Sequence of chain 1.B:
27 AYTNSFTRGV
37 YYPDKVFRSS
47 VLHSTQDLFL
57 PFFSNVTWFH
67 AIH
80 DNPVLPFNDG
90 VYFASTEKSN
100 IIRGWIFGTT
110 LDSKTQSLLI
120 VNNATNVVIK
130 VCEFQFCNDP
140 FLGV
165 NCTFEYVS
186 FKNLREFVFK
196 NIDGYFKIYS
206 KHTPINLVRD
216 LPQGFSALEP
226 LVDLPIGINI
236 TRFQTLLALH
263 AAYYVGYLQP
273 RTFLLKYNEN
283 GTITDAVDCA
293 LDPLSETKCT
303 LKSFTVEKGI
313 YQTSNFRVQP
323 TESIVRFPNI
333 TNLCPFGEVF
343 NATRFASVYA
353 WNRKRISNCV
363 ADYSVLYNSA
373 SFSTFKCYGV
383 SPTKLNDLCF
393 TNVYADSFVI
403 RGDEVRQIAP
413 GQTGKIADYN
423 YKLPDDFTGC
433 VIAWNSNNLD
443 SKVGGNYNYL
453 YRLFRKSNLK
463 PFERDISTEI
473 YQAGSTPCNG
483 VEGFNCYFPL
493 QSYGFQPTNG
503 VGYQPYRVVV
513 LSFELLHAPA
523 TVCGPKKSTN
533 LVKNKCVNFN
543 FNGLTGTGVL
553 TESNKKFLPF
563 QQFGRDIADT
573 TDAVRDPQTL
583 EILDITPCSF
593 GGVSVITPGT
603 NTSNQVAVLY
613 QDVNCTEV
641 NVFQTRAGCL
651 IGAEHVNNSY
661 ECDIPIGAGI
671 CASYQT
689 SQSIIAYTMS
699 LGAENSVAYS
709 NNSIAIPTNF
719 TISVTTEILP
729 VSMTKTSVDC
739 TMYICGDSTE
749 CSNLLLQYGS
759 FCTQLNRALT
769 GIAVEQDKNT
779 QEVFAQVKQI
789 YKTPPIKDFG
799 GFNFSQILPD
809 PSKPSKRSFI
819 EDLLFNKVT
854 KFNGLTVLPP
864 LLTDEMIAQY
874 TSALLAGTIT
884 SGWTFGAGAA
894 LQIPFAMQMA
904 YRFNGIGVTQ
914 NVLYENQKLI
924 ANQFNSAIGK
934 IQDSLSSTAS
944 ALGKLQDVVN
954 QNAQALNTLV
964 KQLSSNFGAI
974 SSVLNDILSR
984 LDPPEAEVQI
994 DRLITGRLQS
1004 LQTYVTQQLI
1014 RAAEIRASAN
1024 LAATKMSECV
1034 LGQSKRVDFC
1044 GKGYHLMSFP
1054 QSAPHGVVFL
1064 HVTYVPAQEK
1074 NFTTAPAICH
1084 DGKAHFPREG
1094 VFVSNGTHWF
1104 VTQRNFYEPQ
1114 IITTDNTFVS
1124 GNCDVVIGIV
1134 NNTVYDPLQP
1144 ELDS

Binding-site contacts:
Ligand atom N2 contacts residue LEU922 of chain 1.B at 4.3 Å.
Ligand atom C7 contacts residue ASN717 of chain 1.B at 3.9 Å.
Ligand atom C3 contacts residue ASN717 of chain 1.B at 3.8 Å.
Ligand atom C5 contacts residue LEU922 of chain 1.B at 4.3 Å (hydrophobic).
Ligand atom O6 contacts residue GLN926 of chain 1.B at 4.3 Å.
Ligand atom O7 contacts residue LEU922 of chain 1.B at 4.0 Å.
Ligand atom O5 contacts residue ASN717 of chain 1.B at 2.4 Å (h-bond).
Ligand atom O4 contacts residue LEU922 of chain 1.B at 3.8 Å.
Ligand atom C3 contacts residue LEU922 of chain 1.B at 3.7 Å (hydrophobic).
Ligand atom C7 contacts residue LEU922 of chain 1.B at 4.2 Å (hydrophobic).
Ligand atom C4 contacts residue ASN717 of chain 1.B at 4.2 Å.
Ligand atom C2 contacts residue ASN717 of chain 1.B at 2.5 Å.
Ligand atom O7 contacts residue ASN717 of chain 1.B at 4.3 Å.
Ligand atom C4 contacts residue LEU922 of chain 1.B at 4.4 Å (hydrophobic).
Ligand atom C2 contacts residue LEU922 of chain 1.B at 4.3 Å (hydrophobic).
Ligand atom C1 contacts residue ASN717 of chain 1.B at 1.4 Å.
Ligand atom C5 contacts residue GLN926 of chain 1.B at 4.4 Å.
Ligand atom C5 contacts residue ASN717 of chain 1.B at 3.7 Å.
Ligand atom N2 contacts residue ASN717 of chain 1.B at 2.9 Å (h-bond).
Ligand atom C1 contacts residue LEU922 of chain 1.B at 4.2 Å (hydrophobic).

A small-molecule ligand and the protein it binds are described below.
Small molecule (SMILES): CC(=O)N[C@H]1[C@H](O[C@H]2[C@H](O)[C@@H](NC(C)=O)CO[C@@H]2CO)O[C@H](CO)[C@@H](O)[C@@H]1O